A small-molecule ligand and the protein it binds are described below.
Small molecule (SMILES): C[n+]1cn([C@@H]2O[C@H](CO)[C@@H](O)[C@H]2O)c2nc(N)[nH]c(=O)c21

Sequence of chain 1.A:
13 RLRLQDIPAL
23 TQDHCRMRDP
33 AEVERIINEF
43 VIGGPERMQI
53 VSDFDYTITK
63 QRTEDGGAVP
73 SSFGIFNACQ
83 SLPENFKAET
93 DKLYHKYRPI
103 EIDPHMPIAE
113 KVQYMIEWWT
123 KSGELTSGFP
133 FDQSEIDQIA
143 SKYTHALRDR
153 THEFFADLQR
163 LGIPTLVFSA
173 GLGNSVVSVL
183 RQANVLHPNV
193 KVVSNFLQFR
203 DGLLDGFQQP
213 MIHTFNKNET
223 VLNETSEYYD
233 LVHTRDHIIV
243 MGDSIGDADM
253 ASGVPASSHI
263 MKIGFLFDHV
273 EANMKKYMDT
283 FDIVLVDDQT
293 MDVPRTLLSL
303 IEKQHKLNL

Binding-site contacts:
Ligand atom O6 contacts residue PHE75 of chain 1.A at 3.9 Å.
Ligand atom O3' contacts residue GLU103 of chain 1.A at 2.6 Å (salt-bridge).
Ligand atom O3' contacts residue ARG100 of chain 1.A at 3.8 Å.
Ligand atom C1' contacts residue TRP120 of chain 1.A at 3.8 Å (hydrophobic).
Ligand atom O2' contacts residue ARG100 of chain 1.A at 3.6 Å.
Ligand atom C3' contacts residue GLU103 of chain 1.A at 3.2 Å.
Ligand atom C5 contacts residue PHE75 of chain 1.A at 3.7 Å (hydrophobic).
Ligand atom C2' contacts residue GLU103 of chain 1.A at 3.5 Å.
Ligand atom C5 contacts residue TRP120 of chain 1.A at 3.5 Å (hydrophobic).
Ligand atom C6 contacts residue PHE75 of chain 1.A at 3.7 Å (hydrophobic).
Ligand atom N7 contacts residue PHE75 of chain 1.A at 3.6 Å.
Ligand atom N3 contacts residue TYR96 of chain 1.A at 3.8 Å.
Ligand atom C2 contacts residue PHE75 of chain 1.A at 3.5 Å (hydrophobic).
Ligand atom C8 contacts residue PHE75 of chain 1.A at 3.7 Å (hydrophobic).
Ligand atom CN7 contacts residue PHE75 of chain 1.A at 3.8 Å (hydrophobic).
Ligand atom C8 contacts residue TRP120 of chain 1.A at 3.6 Å (hydrophobic).
Ligand atom N7 contacts residue TRP120 of chain 1.A at 3.5 Å.
Ligand atom C6 contacts residue SER124 of chain 1.A at 4.0 Å.
Ligand atom O5' contacts residue ASP57 of chain 1.A at 3.1 Å (salt-bridge).
Ligand atom O6 contacts residue TRP120 of chain 1.A at 3.9 Å.
Ligand atom C3' contacts residue TRP121 of chain 1.A at 4.0 Å (hydrophobic).
Ligand atom O3' contacts residue THR216 of chain 1.A at 3.9 Å.
Ligand atom CN7 contacts residue TRP121 of chain 1.A at 3.8 Å (hydrophobic).
Ligand atom C8 contacts residue TRP121 of chain 1.A at 3.6 Å (hydrophobic).
Ligand atom N3 contacts residue PHE75 of chain 1.A at 3.6 Å.
Ligand atom C3' contacts residue THR216 of chain 1.A at 4.0 Å.
Ligand atom C4 contacts residue TRP120 of chain 1.A at 3.5 Å (hydrophobic).
Ligand atom N9 contacts residue TRP120 of chain 1.A at 3.5 Å.
Ligand atom O4' contacts residue PHE75 of chain 1.A at 3.6 Å.
Ligand atom C4 contacts residue PHE75 of chain 1.A at 3.5 Å (hydrophobic).
Ligand atom O6 contacts residue SER124 of chain 1.A at 2.8 Å (h-bond).
Ligand atom O5' contacts residue GLY173 of chain 1.A at 3.6 Å.
Ligand atom O2' contacts residue TRP120 of chain 1.A at 3.5 Å.
Ligand atom N2 contacts residue PHE75 of chain 1.A at 3.8 Å.
Ligand atom N9 contacts residue PHE75 of chain 1.A at 3.7 Å.
Ligand atom CN7 contacts residue SER124 of chain 1.A at 3.7 Å.
Ligand atom CN7 contacts residue TRP120 of chain 1.A at 3.6 Å (hydrophobic).
Ligand atom C2' contacts residue TRP120 of chain 1.A at 3.5 Å (hydrophobic).
Ligand atom N1 contacts residue PHE75 of chain 1.A at 3.8 Å.
Ligand atom O2' contacts residue GLU103 of chain 1.A at 2.8 Å (salt-bridge).